Binding-site contacts:
Ligand atom C4 contacts residue 6M41 of chain 1.D at 0.7 Å.
Ligand atom C4 contacts residue VAL123 of chain 1.A at 3.4 Å (hydrophobic).
Ligand atom C4 contacts residue LEU199 of chain 1.A at 3.7 Å (hydrophobic).
Ligand atom C3 contacts residue 6M41 of chain 1.D at 0.9 Å.
Ligand atom C3 contacts residue LEU142 of chain 1.A at 3.9 Å (hydrophobic).
Ligand atom O1 contacts residue HIS96 of chain 1.A at 3.3 Å (h-bond).
Ligand atom C7 contacts residue HIS96 of chain 1.A at 3.6 Å.
Ligand atom O3 contacts residue 6M41 of chain 1.D at 0.9 Å (h-bond).
Ligand atom C2 contacts residue 6M41 of chain 1.D at 1.0 Å.
Ligand atom C6 contacts residue 6M41 of chain 1.D at 0.9 Å.
Ligand atom B1 contacts residue THR200 of chain 1.A at 3.6 Å.
Ligand atom C2 contacts residue LEU199 of chain 1.A at 3.4 Å (hydrophobic).
Ligand atom B1 contacts residue 6M41 of chain 1.D at 0.4 Å.
Ligand atom C3 contacts residue VAL123 of chain 1.A at 3.9 Å (hydrophobic).
Ligand atom C5 contacts residue GLN94 of chain 1.A at 3.8 Å.
Ligand atom B1 contacts residue ZN1 of chain 1.B at 3.0 Å.
Ligand atom O3 contacts residue HIS96 of chain 1.A at 3.4 Å (h-bond).
Ligand atom C1 contacts residue 6M41 of chain 1.D at 0.7 Å.
Ligand atom O3 contacts residue HIS121 of chain 1.A at 3.3 Å (h-bond).
Ligand atom C1 contacts residue HIS96 of chain 1.A at 3.9 Å.
Ligand atom C1 contacts residue ZN1 of chain 1.B at 3.9 Å.
Ligand atom O3 contacts residue HIS98 of chain 1.A at 3.3 Å (h-bond).
Ligand atom C7 contacts residue 6M41 of chain 1.D at 1.1 Å.
Ligand atom C7 contacts residue THR201 of chain 1.A at 3.6 Å.
Ligand atom B1 contacts residue HIS96 of chain 1.A at 3.8 Å.
Ligand atom O2 contacts residue THR200 of chain 1.A at 2.8 Å (h-bond).
Ligand atom C5 contacts residue 6M41 of chain 1.D at 0.7 Å.
Ligand atom C3 contacts residue LEU199 of chain 1.A at 3.2 Å (hydrophobic).
Ligand atom O3 contacts residue ZN1 of chain 1.B at 1.9 Å.
Ligand atom O1 contacts residue ZN1 of chain 1.B at 3.3 Å.
Ligand atom O1 contacts residue 6M41 of chain 1.D at 1.5 Å (h-bond).
Ligand atom C3 contacts residue VAL144 of chain 1.A at 3.8 Å (hydrophobic).
Ligand atom O2 contacts residue 6M41 of chain 1.D at 0.7 Å (h-bond).
Ligand atom O3 contacts residue THR200 of chain 1.A at 2.8 Å (h-bond).
Ligand atom B1 contacts residue THR201 of chain 1.A at 3.6 Å.
Ligand atom C1 contacts residue LEU199 of chain 1.A at 4.0 Å (hydrophobic).
Ligand atom O2 contacts residue LEU199 of chain 1.A at 3.7 Å.
Ligand atom O1 contacts residue THR201 of chain 1.A at 3.3 Å (h-bond).
Ligand atom O2 contacts residue THR201 of chain 1.A at 2.7 Å (h-bond).
Ligand atom C6 contacts residue HIS96 of chain 1.A at 3.7 Å.

This small molecule binds to this protein.
Small molecule (SMILES): O[B-]1(O)OCc2ccccc21

Sequence of chain 1.A:
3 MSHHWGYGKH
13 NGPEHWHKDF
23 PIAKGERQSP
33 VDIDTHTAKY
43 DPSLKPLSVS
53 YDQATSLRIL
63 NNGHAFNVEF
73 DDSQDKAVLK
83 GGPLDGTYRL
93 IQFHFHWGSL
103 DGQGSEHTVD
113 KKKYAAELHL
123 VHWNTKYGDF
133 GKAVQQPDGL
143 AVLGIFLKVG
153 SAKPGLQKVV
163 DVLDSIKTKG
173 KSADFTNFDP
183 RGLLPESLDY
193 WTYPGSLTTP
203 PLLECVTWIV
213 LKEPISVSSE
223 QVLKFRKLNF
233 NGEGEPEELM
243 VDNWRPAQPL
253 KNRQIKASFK